Binding-site contacts:
Ligand atom O10 contacts residue N4O1 of chain 1.C at 2.0 Å.
Ligand atom O09 contacts residue N4O1 of chain 1.C at 0.7 Å (h-bond).
Ligand atom C03 contacts residue FMT1 of chain 1.D at 2.1 Å.
Ligand atom C02 contacts residue MN1 of chain 1.E at 3.1 Å.
Ligand atom O12 contacts residue FMT1 of chain 1.D at 0.7 Å.
Ligand atom O08 contacts residue MN1 of chain 1.E at 2.2 Å.
Ligand atom O13 contacts residue FMT1 of chain 1.D at 2.4 Å (h-bond).
Ligand atom O10 contacts residue GLU39 of chain 1.A at 3.0 Å (salt-bridge).
Ligand atom C02 contacts residue GLU175 of chain 1.A at 3.2 Å.
Ligand atom O08 contacts residue HIS154 of chain 1.A at 3.1 Å (h-bond).
Ligand atom C04 contacts residue FMT1 of chain 1.D at 3.0 Å.
Ligand atom P06 contacts residue MN1 of chain 1.E at 3.2 Å.
Ligand atom O07 contacts residue N4O1 of chain 1.C at 0.6 Å (h-bond).
Ligand atom O12 contacts residue N4O1 of chain 1.C at 2.9 Å (h-bond).
Ligand atom O07 contacts residue ARG38 of chain 1.A at 2.9 Å (salt-bridge).
Ligand atom O07 contacts residue ARG151 of chain 1.A at 2.9 Å (salt-bridge).
Ligand atom O13 contacts residue HIS137 of chain 2.A at 2.7 Å (h-bond).
Ligand atom O09 contacts residue THR155 of chain 1.A at 2.6 Å (h-bond).
Ligand atom O05 contacts residue N4O1 of chain 1.C at 1.1 Å.
Ligand atom C11 contacts residue FMT1 of chain 1.D at 1.8 Å.
Ligand atom C03 contacts residue MN1 of chain 1.E at 3.0 Å.
Ligand atom C11 contacts residue N4O1 of chain 1.C at 1.8 Å.
Ligand atom O10 contacts residue MN1 of chain 1.E at 1.8 Å.
Ligand atom O08 contacts residue N4O1 of chain 1.C at 0.2 Å (h-bond).
Ligand atom O08 contacts residue ARG38 of chain 1.A at 3.2 Å (salt-bridge).
Ligand atom C02 contacts residue N4O1 of chain 1.C at 1.1 Å.
Ligand atom O14 contacts residue N4O1 of chain 1.C at 0.8 Å.
Ligand atom C04 contacts residue N4O1 of chain 1.C at 1.3 Å.
Ligand atom O12 contacts residue GLU39 of chain 1.A at 2.1 Å (salt-bridge).
Ligand atom C01 contacts residue N4O1 of chain 1.C at 1.2 Å.
Ligand atom O13 contacts residue N4O1 of chain 1.C at 2.2 Å (h-bond).
Ligand atom C11 contacts residue GLU175 of chain 1.A at 3.2 Å.
Ligand atom C01 contacts residue GLU175 of chain 1.A at 2.8 Å.
Ligand atom O09 contacts residue ARG151 of chain 1.A at 3.0 Å (salt-bridge).
Ligand atom O14 contacts residue ASP43 of chain 1.A at 3.0 Å (salt-bridge).
Ligand atom O07 contacts residue FMT1 of chain 1.D at 2.9 Å (h-bond).
Ligand atom O14 contacts residue MN1 of chain 1.E at 2.5 Å.
Ligand atom P06 contacts residue N4O1 of chain 1.C at 0.4 Å.
Ligand atom O10 contacts residue FMT1 of chain 1.D at 2.1 Å.
Ligand atom C03 contacts residue N4O1 of chain 1.C at 1.3 Å.

The protein below binds the small molecule below.
Small molecule (SMILES): CC(=O)C(O)(COP(=O)(O)O)C(O)O

Sequence of chain 2.A:
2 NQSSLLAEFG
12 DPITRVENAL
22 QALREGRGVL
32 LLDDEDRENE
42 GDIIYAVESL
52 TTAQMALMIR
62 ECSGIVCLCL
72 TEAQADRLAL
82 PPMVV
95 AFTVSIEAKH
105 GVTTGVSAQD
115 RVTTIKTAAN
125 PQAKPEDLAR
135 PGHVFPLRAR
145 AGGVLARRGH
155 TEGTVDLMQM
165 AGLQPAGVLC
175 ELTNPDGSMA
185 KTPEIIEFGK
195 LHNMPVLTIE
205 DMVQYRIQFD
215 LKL

Sequence of chain 1.A:
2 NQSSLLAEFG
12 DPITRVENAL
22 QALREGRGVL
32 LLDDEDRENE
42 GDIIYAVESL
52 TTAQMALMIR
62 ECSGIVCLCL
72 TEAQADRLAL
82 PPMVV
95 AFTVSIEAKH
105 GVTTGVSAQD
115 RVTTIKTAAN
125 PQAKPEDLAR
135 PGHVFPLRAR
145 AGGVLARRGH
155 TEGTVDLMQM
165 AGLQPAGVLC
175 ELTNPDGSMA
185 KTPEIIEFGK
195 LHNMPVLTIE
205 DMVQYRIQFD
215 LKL